Sequence of chain 1.B:
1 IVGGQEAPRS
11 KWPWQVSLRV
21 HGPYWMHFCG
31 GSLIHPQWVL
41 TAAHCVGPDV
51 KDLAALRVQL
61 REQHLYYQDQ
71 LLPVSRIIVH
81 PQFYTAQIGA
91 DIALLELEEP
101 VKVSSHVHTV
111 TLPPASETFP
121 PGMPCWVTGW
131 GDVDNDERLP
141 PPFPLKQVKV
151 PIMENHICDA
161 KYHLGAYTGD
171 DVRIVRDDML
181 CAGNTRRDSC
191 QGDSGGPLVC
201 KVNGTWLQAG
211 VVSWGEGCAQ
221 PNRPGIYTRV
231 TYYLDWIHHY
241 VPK

Sequence of chain 1.D:
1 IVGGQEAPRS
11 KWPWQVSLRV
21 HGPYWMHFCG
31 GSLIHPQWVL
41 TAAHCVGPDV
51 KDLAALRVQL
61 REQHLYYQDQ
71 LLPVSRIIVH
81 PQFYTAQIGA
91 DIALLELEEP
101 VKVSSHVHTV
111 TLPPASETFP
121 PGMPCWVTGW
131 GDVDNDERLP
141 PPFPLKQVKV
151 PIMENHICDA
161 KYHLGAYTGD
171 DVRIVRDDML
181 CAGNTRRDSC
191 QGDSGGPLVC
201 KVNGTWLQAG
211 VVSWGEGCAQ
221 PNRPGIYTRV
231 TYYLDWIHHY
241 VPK

The protein below binds the small molecule below.
Small molecule (SMILES): NCc1ccc2c(c1)C1(CCN(C(=O)C=Cc3ccccc3)CC1)CO2

Binding-site contacts:
Ligand atom N33 contacts residue ASP188 of chain 1.D at 2.9 Å (salt-bridge).
Ligand atom C6 contacts residue SER189 of chain 1.D at 3.3 Å.
Ligand atom C6 contacts residue CYS190 of chain 1.D at 3.8 Å (hydrophobic).
Ligand atom C5 contacts residue SER189 of chain 1.D at 3.8 Å.
Ligand atom C14 contacts residue GLY215 of chain 1.D at 3.6 Å.
Ligand atom C15 contacts residue GLY217 of chain 1.D at 3.9 Å.
Ligand atom C15 contacts residue ASP188 of chain 1.D at 3.9 Å.
Ligand atom C22 contacts residue GLN87 of chain 1.D at 3.9 Å.
Ligand atom O15 contacts residue SER194 of chain 1.D at 3.6 Å (h-bond).
Ligand atom C4 contacts residue GLY215 of chain 1.D at 3.5 Å.
Ligand atom C15 contacts residue GLY225 of chain 1.D at 3.6 Å.
Ligand atom O15 contacts residue GLN191 of chain 1.D at 3.4 Å.
Ligand atom C17 contacts residue GLY217 of chain 1.D at 3.8 Å.
Ligand atom C4 contacts residue TRP214 of chain 1.D at 3.6 Å (hydrophobic).
Ligand atom C1 contacts residue VAL212 of chain 1.D at 3.8 Å (hydrophobic).
Ligand atom C15 contacts residue TRP214 of chain 1.D at 3.2 Å (hydrophobic).
Ligand atom N33 contacts residue GLY217 of chain 1.D at 3.2 Å (h-bond).
Ligand atom C1 contacts residue GLN191 of chain 1.D at 3.8 Å.
Ligand atom C15 contacts residue SER189 of chain 1.D at 3.7 Å.
Ligand atom C4 contacts residue GLY217 of chain 1.D at 3.5 Å.
Ligand atom C1 contacts residue CYS190 of chain 1.D at 3.4 Å (hydrophobic).
Ligand atom N33 contacts residue SER189 of chain 1.D at 2.9 Å (h-bond).
Ligand atom C2 contacts residue GLN191 of chain 1.D at 3.7 Å.
Ligand atom C17 contacts residue GLY215 of chain 1.D at 3.4 Å.
Ligand atom C23 contacts residue GLN87 of chain 1.D at 3.7 Å.
Ligand atom C24 contacts residue TYR84 of chain 1.B at 3.5 Å (hydrophobic).
Ligand atom O37 contacts residue GLY215 of chain 1.D at 3.7 Å.
Ligand atom N22 contacts residue GLY215 of chain 1.D at 3.9 Å.
Ligand atom C20 contacts residue GLY215 of chain 1.D at 3.8 Å.
Ligand atom C23 contacts residue TYR84 of chain 1.B at 3.6 Å (hydrophobic).
Ligand atom N33 contacts residue GLY225 of chain 1.D at 3.9 Å.
Ligand atom C19 contacts residue GLY215 of chain 1.D at 3.2 Å.
Ligand atom C2 contacts residue SER194 of chain 1.D at 3.8 Å.
Ligand atom C5 contacts residue TRP214 of chain 1.D at 3.6 Å (hydrophobic).
Ligand atom C23 contacts residue TRP214 of chain 1.D at 3.8 Å (hydrophobic).
Ligand atom C1 contacts residue SER194 of chain 1.D at 3.6 Å.
Ligand atom C8 contacts residue GLN191 of chain 1.D at 3.9 Å.
Ligand atom C2 contacts residue CYS190 of chain 1.D at 3.7 Å (hydrophobic).
Ligand atom O37 contacts residue GLY217 of chain 1.D at 3.0 Å (h-bond).
Ligand atom C6 contacts residue VAL212 of chain 1.D at 3.6 Å (hydrophobic).